Sequence of chain 1.A:
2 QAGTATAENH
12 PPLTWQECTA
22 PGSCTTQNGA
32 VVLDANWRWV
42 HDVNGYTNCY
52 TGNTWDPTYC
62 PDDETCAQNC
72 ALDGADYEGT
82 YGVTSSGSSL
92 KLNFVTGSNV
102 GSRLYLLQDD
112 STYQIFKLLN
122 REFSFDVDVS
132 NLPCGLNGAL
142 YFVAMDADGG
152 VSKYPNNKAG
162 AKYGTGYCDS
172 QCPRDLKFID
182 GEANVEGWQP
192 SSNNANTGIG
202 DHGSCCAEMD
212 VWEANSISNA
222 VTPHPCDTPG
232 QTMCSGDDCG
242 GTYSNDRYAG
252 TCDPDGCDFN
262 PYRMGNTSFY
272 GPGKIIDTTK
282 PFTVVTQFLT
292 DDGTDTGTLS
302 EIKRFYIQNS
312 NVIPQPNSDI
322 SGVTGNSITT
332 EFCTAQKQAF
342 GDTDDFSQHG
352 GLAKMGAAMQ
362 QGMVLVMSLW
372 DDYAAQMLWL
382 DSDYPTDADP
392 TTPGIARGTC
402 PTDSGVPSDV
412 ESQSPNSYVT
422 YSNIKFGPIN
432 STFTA

A small-molecule ligand and the protein it binds are described below.
Small molecule (SMILES): CC(=O)N[C@H]1[C@H](O[C@H]2[C@H](O)[C@@H](NC(C)=O)CO[C@@H]2CO)O[C@H](CO)[C@@H](O)[C@@H]1O

Binding-site contacts:
Ligand atom O6 contacts residue ALA436 of chain 1.A at 4.2 Å.
Ligand atom C7 contacts residue ILE430 of chain 1.A at 4.3 Å (hydrophobic).
Ligand atom C2 contacts residue ASN431 of chain 1.A at 2.4 Å.
Ligand atom C1 contacts residue ALA436 of chain 1.A at 4.4 Å (hydrophobic).
Ligand atom C6 contacts residue ALA436 of chain 1.A at 4.1 Å (hydrophobic).
Ligand atom C5 contacts residue ASN431 of chain 1.A at 3.6 Å.
Ligand atom C1 contacts residue ASN431 of chain 1.A at 1.4 Å.
Ligand atom C1 contacts residue ILE430 of chain 1.A at 4.4 Å (hydrophobic).
Ligand atom N2 contacts residue ASN431 of chain 1.A at 2.8 Å (h-bond).
Ligand atom O5 contacts residue ASN431 of chain 1.A at 2.3 Å (h-bond).
Ligand atom C4 contacts residue ASN431 of chain 1.A at 4.2 Å.
Ligand atom O5 contacts residue ALA436 of chain 1.A at 3.6 Å.
Ligand atom C7 contacts residue ASN431 of chain 1.A at 3.4 Å.
Ligand atom C8 contacts residue ASN431 of chain 1.A at 4.5 Å.
Ligand atom O7 contacts residue ASN431 of chain 1.A at 3.6 Å (h-bond).
Ligand atom C3 contacts residue ASN431 of chain 1.A at 3.7 Å.
Ligand atom N2 contacts residue ILE430 of chain 1.A at 3.9 Å.
Ligand atom C8 contacts residue ILE430 of chain 1.A at 4.0 Å (hydrophobic).
Ligand atom C5 contacts residue ALA436 of chain 1.A at 4.4 Å (hydrophobic).